Sequence of chain 1.A:
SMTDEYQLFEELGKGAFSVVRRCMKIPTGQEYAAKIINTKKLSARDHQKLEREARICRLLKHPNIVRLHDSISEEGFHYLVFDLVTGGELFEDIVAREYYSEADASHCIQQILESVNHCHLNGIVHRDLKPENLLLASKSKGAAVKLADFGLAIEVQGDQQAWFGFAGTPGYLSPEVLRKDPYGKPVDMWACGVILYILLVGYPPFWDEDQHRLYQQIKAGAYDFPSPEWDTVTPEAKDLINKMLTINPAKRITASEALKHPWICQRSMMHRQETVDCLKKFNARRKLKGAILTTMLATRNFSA

Binding-site contacts:
Ligand atom CAC contacts residue ALA148 of chain 1.A at 3.9 Å (hydrophobic).
Ligand atom CAL contacts residue PHE82 of chain 1.A at 3.9 Å (hydrophobic).
Ligand atom CAY contacts residue VAL85 of chain 1.A at 3.2 Å (hydrophobic).
Ligand atom CAS contacts residue LEU12 of chain 1.A at 3.9 Å (hydrophobic).
Ligand atom CAV contacts residue LEU12 of chain 1.A at 3.7 Å (hydrophobic).
Ligand atom NAO contacts residue ALA33 of chain 1.A at 3.3 Å.
Ligand atom OAZ contacts residue LEU84 of chain 1.A at 3.4 Å.
Ligand atom CAR contacts residue EDO1 of chain 1.D at 3.2 Å.
Ligand atom CAT contacts residue VAL85 of chain 1.A at 3.4 Å (hydrophobic).
Ligand atom OAE contacts residue EDO1 of chain 1.E at 3.0 Å (h-bond).
Ligand atom CAM contacts residue EDO1 of chain 1.D at 3.9 Å.
Ligand atom CAP contacts residue EDO1 of chain 1.D at 3.5 Å.
Ligand atom CAN contacts residue ASP83 of chain 1.A at 3.8 Å.
Ligand atom NAU contacts residue VAL85 of chain 1.A at 3.1 Å (h-bond).
Ligand atom SAB contacts residue EDO1 of chain 1.E at 3.9 Å.
Ligand atom CAK contacts residue ASP83 of chain 1.A at 3.9 Å.
Ligand atom CAL contacts residue EDO1 of chain 1.E at 3.8 Å.
Ligand atom CAK contacts residue PHE82 of chain 1.A at 3.6 Å (hydrophobic).
Ligand atom CAS contacts residue EDO1 of chain 1.D at 3.6 Å.
Ligand atom NAA contacts residue ASP149 of chain 1.A at 3.8 Å.
Ligand atom CAC contacts residue ASP149 of chain 1.A at 3.2 Å.
Ligand atom CAJ contacts residue ASP83 of chain 1.A at 3.6 Å.
Ligand atom NAO contacts residue ASP83 of chain 1.A at 2.8 Å (salt-bridge).
Ligand atom CAD contacts residue EDO1 of chain 1.D at 3.8 Å.
Ligand atom CAX contacts residue LEU12 of chain 1.A at 3.9 Å (hydrophobic).
Ligand atom CAR contacts residue LEU12 of chain 1.A at 3.6 Å (hydrophobic).
Ligand atom OAZ contacts residue ALA33 of chain 1.A at 3.7 Å.
Ligand atom NAA contacts residue EDO1 of chain 1.E at 3.8 Å.
Ligand atom NAU contacts residue LEU12 of chain 1.A at 3.7 Å.
Ligand atom OAF contacts residue VAL20 of chain 1.A at 3.3 Å.
Ligand atom OAE contacts residue LYS35 of chain 1.A at 3.4 Å (salt-bridge).
Ligand atom NAU contacts residue EDO1 of chain 1.D at 3.9 Å.
Ligand atom NAO contacts residue VAL85 of chain 1.A at 3.9 Å.
Ligand atom CAC contacts residue EDO1 of chain 1.E at 3.0 Å.
Ligand atom CAJ contacts residue ALA33 of chain 1.A at 3.8 Å (hydrophobic).
Ligand atom OAZ contacts residue VAL85 of chain 1.A at 2.9 Å (h-bond).
Ligand atom CAN contacts residue ALA33 of chain 1.A at 3.4 Å (hydrophobic).
Ligand atom CAN contacts residue VAL85 of chain 1.A at 3.7 Å (hydrophobic).
Ligand atom CAQ contacts residue LEU12 of chain 1.A at 3.9 Å (hydrophobic).
Ligand atom CAQ contacts residue EDO1 of chain 1.D at 3.4 Å.

A protein and the small-molecule ligand that binds it are described below.
Small molecule (SMILES): CN(C)S(=O)(=O)c1ccc2c(c1)/C(=C/c1cc3c([nH]1)CCCC3)C(=O)N2